The protein below binds the small molecule below.
Small molecule (SMILES): CC(C)C[C@@H]1NC(=O)[C@H](Cc2ccc(O)cc2)NC(=O)[C@H](C)NC(=O)[C@H](CO)NC(=O)[C@H](Cc2ccc(O)cc2)NC(=O)[C@H](C)NC(=O)[C@@H]2CCCN2C(=O)[C@@H](N)CSSC[C@@H](C=O)NC(=O)[C@H](CC(=O)O)NC1=O

Sequence of chain 1.B:
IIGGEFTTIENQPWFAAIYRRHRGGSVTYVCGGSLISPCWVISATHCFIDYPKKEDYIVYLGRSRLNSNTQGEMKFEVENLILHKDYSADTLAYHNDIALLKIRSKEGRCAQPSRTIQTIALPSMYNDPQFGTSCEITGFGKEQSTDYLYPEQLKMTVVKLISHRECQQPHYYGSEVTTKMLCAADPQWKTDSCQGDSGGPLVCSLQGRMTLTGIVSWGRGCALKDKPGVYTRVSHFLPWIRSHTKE

Binding-site contacts:
Ligand atom CA contacts residue SER198 of chain 1.B at 3.5 Å.
Ligand atom CA contacts residue PL01 of chain 1.C at 2.5 Å.
Ligand atom CA contacts residue GLY219 of chain 1.B at 3.6 Å.
Ligand atom CZ contacts residue ARG220 of chain 1.B at 3.2 Å.
Ligand atom O contacts residue GLN195 of chain 1.B at 3.1 Å.
Ligand atom N contacts residue THR91 of chain 1.B at 2.7 Å (h-bond).
Ligand atom O contacts residue GLN195 of chain 1.B at 3.5 Å (h-bond).
Ligand atom O contacts residue GLN195 of chain 1.B at 3.3 Å (h-bond).
Ligand atom O contacts residue GLY219 of chain 1.B at 3.0 Å (h-bond).
Ligand atom C contacts residue GLN195 of chain 1.B at 3.5 Å.
Ligand atom OD2 contacts residue ARG20 of chain 1.B at 3.3 Å (salt-bridge).
Ligand atom OH contacts residue CYS47 of chain 1.B at 3.0 Å (h-bond).
Ligand atom CG contacts residue ASP90 of chain 1.B at 3.4 Å.
Ligand atom O contacts residue TRP218 of chain 1.B at 3.2 Å.
Ligand atom CB contacts residue ASP90 of chain 1.B at 3.3 Å.
Ligand atom OH contacts residue ARG20 of chain 1.B at 3.4 Å (salt-bridge).
Ligand atom CG contacts residue ALA89 of chain 1.B at 3.6 Å (hydrophobic).
Ligand atom CE1 contacts residue ARG220 of chain 1.B at 3.1 Å.
Ligand atom CZ contacts residue CYS47 of chain 1.B at 3.6 Å (hydrophobic).
Ligand atom OG contacts residue TYR94 of chain 1.B at 2.3 Å (h-bond).
Ligand atom CB contacts residue TYR150 of chain 1.B at 3.4 Å (hydrophobic).
Ligand atom O contacts residue GLY196 of chain 1.B at 3.0 Å (h-bond).
Ligand atom CA contacts residue THR91 of chain 1.B at 3.6 Å.
Ligand atom O contacts residue GLN195 of chain 1.B at 2.9 Å (h-bond).
Ligand atom CA contacts residue THR91 of chain 1.B at 3.6 Å.
Ligand atom CE2 contacts residue HIS46 of chain 1.B at 3.6 Å.
Ligand atom N contacts residue PL01 of chain 1.C at 3.1 Å.
Ligand atom CA contacts residue ASP90 of chain 1.B at 3.4 Å.
Ligand atom C contacts residue GLY219 of chain 1.B at 3.6 Å.
Ligand atom CB contacts residue PL01 of chain 1.C at 1.5 Å.
Ligand atom N contacts residue LEU92 of chain 1.B at 3.3 Å (h-bond).
Ligand atom CB contacts residue LEU92 of chain 1.B at 3.5 Å (hydrophobic).
Ligand atom CB contacts residue THR91 of chain 1.B at 3.3 Å.
Ligand atom CE2 contacts residue LEU92 of chain 1.B at 3.5 Å (hydrophobic).
Ligand atom OH contacts residue ARG220 of chain 1.B at 2.9 Å.
Ligand atom CB contacts residue HIS46 of chain 1.B at 3.4 Å.
Ligand atom CG contacts residue TYR94 of chain 1.B at 3.5 Å (hydrophobic).
Ligand atom CB contacts residue GLY219 of chain 1.B at 3.5 Å.
Ligand atom CB contacts residue LEU92 of chain 1.B at 3.1 Å (hydrophobic).
Ligand atom CB contacts residue TYR94 of chain 1.B at 3.0 Å (hydrophobic).